The protein below binds the small molecule below.
Small molecule (SMILES): CC(=O)N[C@H]1[C@H](O[C@H]2[C@H](O)[C@@H](NC(C)=O)CO[C@@H]2CO)O[C@H](CO)[C@@H](O[C@@H]2O[C@H](CO)[C@@H](O)[C@H](O[C@H]3O[C@H](CO)[C@@H](O)[C@H](O)[C@@H]3O)[C@@H]2O)[C@@H]1O

Binding-site contacts:
Ligand atom C7 contacts residue ASN696 of chain 1.B at 3.1 Å.
Ligand atom C5 contacts residue ASN696 of chain 1.B at 3.6 Å.
Ligand atom C6 contacts residue ASN130 of chain 1.B at 4.1 Å.
Ligand atom O6 contacts residue SER729 of chain 1.B at 3.8 Å.
Ligand atom C5 contacts residue LYS726 of chain 1.B at 3.6 Å.
Ligand atom O3 contacts residue SER129 of chain 1.B at 4.3 Å.
Ligand atom C2 contacts residue ASN696 of chain 1.B at 2.5 Å.
Ligand atom C5 contacts residue ASN130 of chain 1.B at 4.5 Å.
Ligand atom C1 contacts residue LYS726 of chain 1.B at 4.2 Å.
Ligand atom C2 contacts residue SER129 of chain 1.B at 4.3 Å.
Ligand atom C4 contacts residue ASN130 of chain 1.B at 4.0 Å.
Ligand atom O6 contacts residue LYS726 of chain 1.B at 3.2 Å (salt-bridge).
Ligand atom O3 contacts residue ASN130 of chain 1.B at 4.4 Å.
Ligand atom C6 contacts residue SER729 of chain 1.B at 3.5 Å.
Ligand atom C8 contacts residue ASN696 of chain 1.B at 4.3 Å.
Ligand atom O7 contacts residue ASN696 of chain 1.B at 3.0 Å (h-bond).
Ligand atom O4 contacts residue ASN130 of chain 1.B at 4.5 Å.
Ligand atom O5 contacts residue ASN696 of chain 1.B at 2.4 Å (h-bond).
Ligand atom C1 contacts residue ASN696 of chain 1.B at 1.4 Å.
Ligand atom O5 contacts residue LYS726 of chain 1.B at 3.4 Å (salt-bridge).
Ligand atom O2 contacts residue ASN130 of chain 1.B at 4.3 Å.
Ligand atom C3 contacts residue SER129 of chain 1.B at 4.3 Å.
Ligand atom C6 contacts residue LYS726 of chain 1.B at 3.1 Å.
Ligand atom N2 contacts residue ASN696 of chain 1.B at 2.9 Å (h-bond).
Ligand atom C3 contacts residue ASN696 of chain 1.B at 3.8 Å.
Ligand atom C4 contacts residue ASN696 of chain 1.B at 4.2 Å.

Sequence of chain 1.B:
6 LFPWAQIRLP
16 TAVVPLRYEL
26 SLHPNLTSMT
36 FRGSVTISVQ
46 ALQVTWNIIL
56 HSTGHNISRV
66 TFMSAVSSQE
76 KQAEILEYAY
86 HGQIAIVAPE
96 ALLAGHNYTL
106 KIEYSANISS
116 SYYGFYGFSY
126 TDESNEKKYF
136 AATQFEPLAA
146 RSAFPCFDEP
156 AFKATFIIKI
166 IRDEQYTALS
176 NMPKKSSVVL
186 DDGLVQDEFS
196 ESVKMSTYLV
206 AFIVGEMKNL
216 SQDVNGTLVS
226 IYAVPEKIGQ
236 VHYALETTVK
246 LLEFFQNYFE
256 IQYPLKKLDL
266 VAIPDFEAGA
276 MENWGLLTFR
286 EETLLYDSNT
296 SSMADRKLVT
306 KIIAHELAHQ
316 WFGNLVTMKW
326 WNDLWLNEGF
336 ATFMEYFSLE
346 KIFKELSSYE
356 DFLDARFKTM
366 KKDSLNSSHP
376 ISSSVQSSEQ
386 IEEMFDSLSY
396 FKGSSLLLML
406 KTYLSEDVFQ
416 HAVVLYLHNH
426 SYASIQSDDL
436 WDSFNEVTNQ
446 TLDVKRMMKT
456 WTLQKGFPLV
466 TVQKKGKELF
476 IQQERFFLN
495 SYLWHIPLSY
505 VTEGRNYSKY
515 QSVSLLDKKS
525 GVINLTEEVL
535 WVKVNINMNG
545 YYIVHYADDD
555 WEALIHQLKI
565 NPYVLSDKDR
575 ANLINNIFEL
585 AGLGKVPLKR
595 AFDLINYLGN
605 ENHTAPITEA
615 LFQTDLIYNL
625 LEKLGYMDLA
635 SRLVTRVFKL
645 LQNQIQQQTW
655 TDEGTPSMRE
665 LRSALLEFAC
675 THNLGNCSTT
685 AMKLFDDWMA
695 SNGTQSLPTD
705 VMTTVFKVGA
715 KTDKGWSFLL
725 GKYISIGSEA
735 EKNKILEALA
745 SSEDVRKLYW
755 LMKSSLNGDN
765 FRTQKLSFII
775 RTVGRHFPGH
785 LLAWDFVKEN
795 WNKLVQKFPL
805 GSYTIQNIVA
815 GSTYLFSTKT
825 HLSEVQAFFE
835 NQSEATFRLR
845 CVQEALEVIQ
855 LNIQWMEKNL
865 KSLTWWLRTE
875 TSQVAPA